Binding-site contacts:
Ligand atom C11 contacts residue LEU154 of chain 1.E at 3.6 Å (hydrophobic).
Ligand atom C2 contacts residue ILE136 of chain 1.M at 3.6 Å (hydrophobic).
Ligand atom C22 contacts residue THR146 of chain 1.E at 3.7 Å.
Ligand atom O1 contacts residue ILE136 of chain 1.M at 3.6 Å.
Ligand atom C18 contacts residue VAL71 of chain 1.E at 3.3 Å (hydrophobic).
Ligand atom C10 contacts residue LEU154 of chain 1.E at 3.5 Å (hydrophobic).
Ligand atom S13 contacts residue SER98 of chain 1.E at 3.7 Å.
Ligand atom C4 contacts residue GLN124 of chain 1.E at 3.3 Å.
Ligand atom C6 contacts residue ASN151 of chain 1.E at 3.5 Å.
Ligand atom N19 contacts residue VAL71 of chain 1.E at 3.7 Å.
Ligand atom C5 contacts residue THR169 of chain 1.E at 3.3 Å.
Ligand atom O7 contacts residue LEU150 of chain 1.E at 3.4 Å.
Ligand atom O7 contacts residue ASN151 of chain 1.E at 3.4 Å (h-bond).
Ligand atom C4 contacts residue THR169 of chain 1.E at 3.2 Å.
Ligand atom C22 contacts residue GLN132 of chain 1.E at 3.7 Å.
Ligand atom O1 contacts residue ARG147 of chain 1.E at 3.2 Å.
Ligand atom C22 contacts residue HIS142 of chain 1.E at 3.5 Å.
Ligand atom C17 contacts residue VAL71 of chain 1.E at 3.6 Å (hydrophobic).
Ligand atom C18 contacts residue LEU126 of chain 1.E at 3.6 Å (hydrophobic).
Ligand atom O1 contacts residue LEU150 of chain 1.E at 3.7 Å.
Ligand atom C10 contacts residue THR169 of chain 1.E at 3.7 Å.
Ligand atom C18 contacts residue PRO125 of chain 1.E at 3.3 Å (hydrophobic).
Ligand atom N25 contacts residue THR146 of chain 1.E at 3.6 Å.
Ligand atom C26 contacts residue THR146 of chain 1.E at 3.8 Å.
Ligand atom N14 contacts residue HIS123 of chain 1.E at 3.8 Å.
Ligand atom S13 contacts residue GLN124 of chain 1.E at 3.7 Å.
Ligand atom C23 contacts residue GLN132 of chain 1.E at 3.2 Å.
Ligand atom C4 contacts residue ILE136 of chain 1.M at 3.1 Å (hydrophobic).
Ligand atom C26 contacts residue ILE143 of chain 1.E at 3.7 Å (hydrophobic).
Ligand atom C6 contacts residue LEU150 of chain 1.E at 3.7 Å (hydrophobic).
Ligand atom C8 contacts residue GLN124 of chain 1.E at 3.8 Å.
Ligand atom N14 contacts residue GLN124 of chain 1.E at 2.8 Å (h-bond).
Ligand atom C18 contacts residue GLN124 of chain 1.E at 3.8 Å.
Ligand atom C12 contacts residue SER101 of chain 1.E at 3.4 Å.
Ligand atom O7 contacts residue THR169 of chain 1.E at 3.7 Å.
Ligand atom C16 contacts residue GLN124 of chain 1.E at 3.5 Å.
Ligand atom N3 contacts residue GLN124 of chain 1.E at 2.7 Å (h-bond).
Ligand atom C12 contacts residue SER98 of chain 1.E at 3.2 Å.
Ligand atom N14 contacts residue THR169 of chain 1.E at 3.6 Å.
Ligand atom N3 contacts residue ILE136 of chain 1.M at 3.0 Å.

Sequence of chain 1.E:
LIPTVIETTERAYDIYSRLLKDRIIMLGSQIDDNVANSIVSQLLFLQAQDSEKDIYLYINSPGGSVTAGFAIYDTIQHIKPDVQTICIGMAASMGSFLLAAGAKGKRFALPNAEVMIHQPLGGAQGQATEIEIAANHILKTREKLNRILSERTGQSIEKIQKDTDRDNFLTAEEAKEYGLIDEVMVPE

Sequence of chain 1.M:
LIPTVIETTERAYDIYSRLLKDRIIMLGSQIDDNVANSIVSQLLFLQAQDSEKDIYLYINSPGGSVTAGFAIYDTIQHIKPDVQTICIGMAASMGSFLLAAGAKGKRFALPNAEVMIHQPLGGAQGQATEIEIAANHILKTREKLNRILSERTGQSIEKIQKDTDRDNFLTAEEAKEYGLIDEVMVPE

A protein and the small-molecule ligand that binds it are described below.
Small molecule (SMILES): CC(C)n1ncc2cc(C(=O)NCc3coc(-c4cccs4)n3)cnc21